Binding-site contacts:
Ligand atom C1 contacts residue TRP232 of chain 1.A at 3.8 Å (hydrophobic).
Ligand atom C6 contacts residue PRO156 of chain 1.A at 3.9 Å (hydrophobic).
Ligand atom O1 contacts residue LYS17 of chain 1.A at 2.8 Å (salt-bridge).
Ligand atom O3 contacts residue ARG68 of chain 1.A at 2.8 Å (salt-bridge).
Ligand atom O6 contacts residue TYR157 of chain 1.A at 3.0 Å (h-bond).
Ligand atom C6 contacts residue GLU155 of chain 1.A at 3.1 Å.
Ligand atom C1 contacts residue ASP16 of chain 1.A at 3.9 Å.
Ligand atom O3 contacts residue TRP342 of chain 1.A at 4.0 Å.
Ligand atom C3 contacts residue ASP67 of chain 1.A at 3.5 Å.
Ligand atom C2 contacts residue ASP67 of chain 1.A at 3.2 Å.
Ligand atom O3 contacts residue ASP67 of chain 1.A at 2.8 Å (salt-bridge).
Ligand atom C1 contacts residue TYR157 of chain 1.A at 3.8 Å (hydrophobic).
Ligand atom C4 contacts residue ARG68 of chain 1.A at 4.0 Å.
Ligand atom C6 contacts residue TYR157 of chain 1.A at 3.9 Å (hydrophobic).
Ligand atom O5 contacts residue TRP342 of chain 1.A at 4.0 Å.
Ligand atom O2 contacts residue ASP67 of chain 1.A at 2.5 Å (salt-bridge).
Ligand atom O3 contacts residue TRP64 of chain 1.A at 3.3 Å (h-bond).
Ligand atom O3 contacts residue GLU113 of chain 1.A at 3.7 Å.
Ligand atom C2 contacts residue GLU113 of chain 1.A at 3.2 Å.
Ligand atom C2 contacts residue LYS17 of chain 1.A at 3.9 Å.
Ligand atom O6 contacts residue PRO156 of chain 1.A at 3.2 Å.
Ligand atom O2 contacts residue GLU113 of chain 1.A at 2.6 Å (salt-bridge).
Ligand atom O4 contacts residue ARG68 of chain 1.A at 3.1 Å (salt-bridge).
Ligand atom C2 contacts residue TRP342 of chain 1.A at 4.0 Å (hydrophobic).
Ligand atom O5 contacts residue TYR157 of chain 1.A at 3.5 Å.
Ligand atom C3 contacts residue TRP64 of chain 1.A at 3.6 Å (hydrophobic).
Ligand atom C5 contacts residue GLU155 of chain 1.A at 3.9 Å.
Ligand atom C1 contacts residue LYS17 of chain 1.A at 3.8 Å.
Ligand atom O2 contacts residue MET332 of chain 1.A at 3.7 Å.
Ligand atom O2 contacts residue LYS17 of chain 1.A at 2.9 Å (salt-bridge).
Ligand atom C6 contacts residue TRP342 of chain 1.A at 3.7 Å (hydrophobic).
Ligand atom O2 contacts residue ALA65 of chain 1.A at 3.4 Å.
Ligand atom O2 contacts residue TRP64 of chain 1.A at 3.3 Å (h-bond).
Ligand atom O6 contacts residue GLU155 of chain 1.A at 2.7 Å (salt-bridge).
Ligand atom O3 contacts residue ALA65 of chain 1.A at 3.3 Å.
Ligand atom C4 contacts residue TRP342 of chain 1.A at 3.7 Å (hydrophobic).
Ligand atom O1 contacts residue ASP16 of chain 1.A at 2.7 Å (salt-bridge).
Ligand atom O6 contacts residue PHE158 of chain 1.A at 3.7 Å.
Ligand atom O4 contacts residue TRP64 of chain 1.A at 4.1 Å.
Ligand atom O1 contacts residue ASN14 of chain 1.A at 4.0 Å.

Sequence of chain 1.A:
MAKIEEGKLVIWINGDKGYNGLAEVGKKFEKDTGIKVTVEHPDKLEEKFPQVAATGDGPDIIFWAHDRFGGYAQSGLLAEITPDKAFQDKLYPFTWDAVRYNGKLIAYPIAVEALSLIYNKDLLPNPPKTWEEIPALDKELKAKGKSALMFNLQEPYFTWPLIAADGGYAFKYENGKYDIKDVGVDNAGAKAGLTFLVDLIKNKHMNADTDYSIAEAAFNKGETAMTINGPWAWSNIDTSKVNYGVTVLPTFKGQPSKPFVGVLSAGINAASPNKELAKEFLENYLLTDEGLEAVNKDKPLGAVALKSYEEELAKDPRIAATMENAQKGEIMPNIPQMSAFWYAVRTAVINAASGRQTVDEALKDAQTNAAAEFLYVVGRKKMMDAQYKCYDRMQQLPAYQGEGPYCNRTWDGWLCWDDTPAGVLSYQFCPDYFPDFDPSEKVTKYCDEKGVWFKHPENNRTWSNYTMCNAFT

The protein below binds the small molecule below.
Small molecule (SMILES): OC[C@H]1O[C@H](O[C@H]2[C@H](O)[C@@H](O)[C@@H](O)O[C@@H]2CO)[C@H](O)[C@@H](O)[C@@H]1O